Sequence of chain 1.B:
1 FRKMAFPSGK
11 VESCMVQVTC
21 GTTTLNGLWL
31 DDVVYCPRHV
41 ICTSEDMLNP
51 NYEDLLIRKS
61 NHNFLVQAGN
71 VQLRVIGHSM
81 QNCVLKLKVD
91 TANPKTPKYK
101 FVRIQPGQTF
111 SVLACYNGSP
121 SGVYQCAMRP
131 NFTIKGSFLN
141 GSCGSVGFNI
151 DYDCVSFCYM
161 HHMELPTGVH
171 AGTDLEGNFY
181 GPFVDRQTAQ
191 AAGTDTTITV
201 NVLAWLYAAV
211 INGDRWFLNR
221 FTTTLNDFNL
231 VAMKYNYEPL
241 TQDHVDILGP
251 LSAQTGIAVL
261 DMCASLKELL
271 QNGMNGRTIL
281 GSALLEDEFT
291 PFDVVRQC

A small-molecule ligand and the protein it binds are described below.
Small molecule (SMILES): [H]/N=C/[C@H](C[C@@H]1CCNC1=O)NC(=O)[C@@H]1[C@@H]2[C@H](CN1C(=O)[C@@H](NC(=O)C(F)(F)F)C(C)(C)C)C2(C)C

Binding-site contacts:
Ligand atom F2 contacts residue MET163 of chain 1.B at 3.1 Å.
Ligand atom C1 contacts residue HIS162 of chain 1.B at 3.7 Å.
Ligand atom C22 contacts residue THR188 of chain 1.B at 3.6 Å.
Ligand atom O1 contacts residue PHE138 of chain 1.B at 3.5 Å.
Ligand atom F3 contacts residue THR188 of chain 1.B at 3.5 Å.
Ligand atom O4 contacts residue GLN187 of chain 1.B at 3.3 Å.
Ligand atom N5 contacts residue SER142 of chain 1.B at 3.5 Å (h-bond).
Ligand atom N1 contacts residue HIS162 of chain 1.B at 2.9 Å (h-bond).
Ligand atom F2 contacts residue LEU165 of chain 1.B at 3.3 Å.
Ligand atom N4 contacts residue GLU164 of chain 1.B at 2.9 Å (salt-bridge).
Ligand atom C10 contacts residue GLN187 of chain 1.B at 3.4 Å.
Ligand atom F3 contacts residue PRO166 of chain 1.B at 3.4 Å.
Ligand atom O1 contacts residue GLU164 of chain 1.B at 3.6 Å.
Ligand atom C6 contacts residue ASN140 of chain 1.B at 3.4 Å.
Ligand atom N2 contacts residue PHE138 of chain 1.B at 3.4 Å (h-bond).
Ligand atom C2 contacts residue CYS143 of chain 1.B at 2.8 Å (hydrophobic).
Ligand atom N5 contacts residue CYS143 of chain 1.B at 2.8 Å (h-bond).
Ligand atom O1 contacts residue HIS170 of chain 1.B at 3.6 Å.
Ligand atom C3 contacts residue CYS143 of chain 1.B at 1.8 Å (hydrophobic).
Ligand atom N5 contacts residue GLY141 of chain 1.B at 3.4 Å (h-bond).
Ligand atom C19 contacts residue MET163 of chain 1.B at 3.6 Å (hydrophobic).
Ligand atom O4 contacts residue THR188 of chain 1.B at 3.5 Å (h-bond).
Ligand atom O1 contacts residue HIS161 of chain 1.B at 2.7 Å (h-bond).
Ligand atom N1 contacts residue CYS143 of chain 1.B at 3.0 Å (h-bond).
Ligand atom O3 contacts residue MET163 of chain 1.B at 3.3 Å.
Ligand atom O3 contacts residue GLU164 of chain 1.B at 3.0 Å (salt-bridge).
Ligand atom C4 contacts residue CYS143 of chain 1.B at 3.4 Å (hydrophobic).
Ligand atom F1 contacts residue GLN190 of chain 1.B at 3.1 Å.
Ligand atom N2 contacts residue GLU164 of chain 1.B at 3.2 Å (salt-bridge).
Ligand atom C22 contacts residue MET163 of chain 1.B at 3.5 Å (hydrophobic).
Ligand atom F1 contacts residue MET163 of chain 1.B at 3.0 Å.
Ligand atom C20 contacts residue HIS39 of chain 1.B at 3.7 Å.
Ligand atom F3 contacts residue GLU164 of chain 1.B at 3.6 Å.
Ligand atom C22 contacts residue GLU164 of chain 1.B at 3.5 Å.
Ligand atom F2 contacts residue GLU164 of chain 1.B at 2.8 Å.
Ligand atom C23 contacts residue GLU164 of chain 1.B at 3.4 Å.
Ligand atom C7 contacts residue ASN140 of chain 1.B at 3.5 Å.
Ligand atom C9 contacts residue HIS162 of chain 1.B at 3.4 Å.
Ligand atom C8 contacts residue GLU164 of chain 1.B at 3.6 Å.
Ligand atom F1 contacts residue THR188 of chain 1.B at 2.7 Å.